Sequence of chain 53.C:
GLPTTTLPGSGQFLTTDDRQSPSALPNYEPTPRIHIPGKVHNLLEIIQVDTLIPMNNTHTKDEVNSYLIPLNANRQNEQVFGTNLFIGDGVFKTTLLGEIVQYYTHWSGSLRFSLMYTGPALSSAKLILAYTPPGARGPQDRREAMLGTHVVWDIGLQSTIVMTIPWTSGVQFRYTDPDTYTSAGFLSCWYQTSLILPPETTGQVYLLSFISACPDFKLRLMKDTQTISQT

Sequence of chain 52.C:
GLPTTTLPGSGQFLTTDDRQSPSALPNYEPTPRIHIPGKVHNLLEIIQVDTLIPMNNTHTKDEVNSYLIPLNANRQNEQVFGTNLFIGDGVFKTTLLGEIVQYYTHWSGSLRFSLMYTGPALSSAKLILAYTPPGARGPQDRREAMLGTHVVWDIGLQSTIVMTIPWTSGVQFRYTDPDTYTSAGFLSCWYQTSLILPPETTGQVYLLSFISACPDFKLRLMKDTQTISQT

A small-molecule ligand and the protein it binds are described below.
Small molecule (SMILES): COc1cc(CC(=O)c2ccc(C#N)cc2)c([N+](=O)[O-])cc1OC

Sequence of chain 52.A:
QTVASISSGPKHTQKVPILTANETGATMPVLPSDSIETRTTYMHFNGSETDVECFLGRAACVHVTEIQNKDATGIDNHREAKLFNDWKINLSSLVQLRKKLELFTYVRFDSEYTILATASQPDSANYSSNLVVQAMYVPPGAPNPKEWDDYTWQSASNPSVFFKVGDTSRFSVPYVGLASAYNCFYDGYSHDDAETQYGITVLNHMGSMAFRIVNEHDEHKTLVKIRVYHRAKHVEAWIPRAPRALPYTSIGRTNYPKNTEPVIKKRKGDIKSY

Binding-site contacts:
Ligand atom O02 contacts residue TYR128 of chain 52.A at 3.8 Å.
Ligand atom C15 contacts residue SER126 of chain 52.A at 3.5 Å.
Ligand atom O20 contacts residue PHE186 of chain 52.A at 3.8 Å.
Ligand atom N22 contacts residue VAL191 of chain 52.A at 3.9 Å.
Ligand atom C10 contacts residue TYR197 of chain 52.A at 3.7 Å (hydrophobic).
Ligand atom C21 contacts residue TYR152 of chain 52.A at 3.6 Å (hydrophobic).
Ligand atom O23 contacts residue LEU221 of chain 53.C at 3.9 Å.
Ligand atom C01 contacts residue MET224 of chain 52.A at 3.7 Å (hydrophobic).
Ligand atom C05 contacts residue TYR128 of chain 52.A at 3.8 Å (hydrophobic).
Ligand atom N22 contacts residue TYR152 of chain 52.A at 3.3 Å (h-bond).
Ligand atom C17 contacts residue TYR152 of chain 52.A at 3.8 Å (hydrophobic).
Ligand atom C14 contacts residue LEU106 of chain 52.A at 3.5 Å (hydrophobic).
Ligand atom C14 contacts residue TYR197 of chain 52.A at 3.7 Å (hydrophobic).
Ligand atom O24 contacts residue TYR152 of chain 52.A at 3.5 Å (h-bond).
Ligand atom N13 contacts residue GOL1 of chain 52.E at 3.7 Å.
Ligand atom C01 contacts residue TYR128 of chain 52.A at 2.9 Å (hydrophobic).
Ligand atom O23 contacts residue TYR152 of chain 52.A at 3.0 Å (h-bond).
Ligand atom O02 contacts residue MET224 of chain 52.A at 3.5 Å.
Ligand atom C11 contacts residue TYR197 of chain 52.A at 3.5 Å (hydrophobic).
Ligand atom C04 contacts residue TYR128 of chain 52.A at 3.4 Å (hydrophobic).
Ligand atom C06 contacts residue ILE104 of chain 52.A at 3.5 Å (hydrophobic).
Ligand atom C07 contacts residue TYR128 of chain 52.A at 2.9 Å (hydrophobic).
Ligand atom C08 contacts residue TYR128 of chain 52.A at 3.3 Å (hydrophobic).
Ligand atom O20 contacts residue TYR152 of chain 52.A at 3.7 Å.
Ligand atom C18 contacts residue TYR152 of chain 52.A at 3.7 Å (hydrophobic).
Ligand atom N13 contacts residue TYR197 of chain 52.A at 3.4 Å.
Ligand atom C19 contacts residue TYR152 of chain 52.A at 3.9 Å (hydrophobic).
Ligand atom C09 contacts residue MET221 of chain 52.A at 3.9 Å (hydrophobic).
Ligand atom C06 contacts residue TYR128 of chain 52.A at 3.4 Å (hydrophobic).
Ligand atom C03 contacts residue TYR128 of chain 52.A at 3.7 Å (hydrophobic).
Ligand atom O23 contacts residue VAL191 of chain 52.A at 3.9 Å.
Ligand atom C15 contacts residue TYR128 of chain 52.A at 3.1 Å (hydrophobic).
Ligand atom O24 contacts residue VAL191 of chain 52.A at 3.1 Å.
Ligand atom C15 contacts residue TYR197 of chain 52.A at 3.8 Å (hydrophobic).
Ligand atom O16 contacts residue VAL188 of chain 52.A at 3.8 Å.
Ligand atom C08 contacts residue TYR197 of chain 52.A at 3.9 Å (hydrophobic).
Ligand atom C01 contacts residue PHE186 of chain 52.A at 2.8 Å (hydrophobic).
Ligand atom C10 contacts residue MET221 of chain 52.A at 3.9 Å (hydrophobic).
Ligand atom C12 contacts residue TYR197 of chain 52.A at 3.5 Å (hydrophobic).
Ligand atom O16 contacts residue TYR128 of chain 52.A at 2.9 Å (h-bond).